A protein and the small-molecule ligand that binds it are described below.
Small molecule (SMILES): OC[C@@]1(O)CO[C@H](O)[C@@H]1O

Sequence of chain 1.A:
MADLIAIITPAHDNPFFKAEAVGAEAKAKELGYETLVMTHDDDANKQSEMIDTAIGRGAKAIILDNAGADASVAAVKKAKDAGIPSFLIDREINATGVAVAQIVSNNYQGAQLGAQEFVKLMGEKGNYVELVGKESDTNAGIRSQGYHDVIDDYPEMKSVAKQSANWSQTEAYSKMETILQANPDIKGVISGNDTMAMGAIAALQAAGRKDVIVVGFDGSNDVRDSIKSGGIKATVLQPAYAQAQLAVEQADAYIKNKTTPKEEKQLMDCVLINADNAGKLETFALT

Binding-site contacts:
Ligand atom O2 contacts residue PHE38 of chain 1.A at 4.0 Å.
Ligand atom C5 contacts residue PHE39 of chain 1.A at 4.0 Å (hydrophobic).
Ligand atom C5 contacts residue ASN36 of chain 1.A at 3.6 Å.
Ligand atom O2 contacts residue ASP112 of chain 1.A at 2.7 Å (salt-bridge).
Ligand atom O3 contacts residue GLN260 of chain 1.A at 3.7 Å.
Ligand atom O1 contacts residue ASP112 of chain 1.A at 4.0 Å.
Ligand atom C2 contacts residue ARG165 of chain 1.A at 3.9 Å.
Ligand atom O4 contacts residue ARG113 of chain 1.A at 2.9 Å (salt-bridge).
Ligand atom O4 contacts residue ASP159 of chain 1.A at 3.4 Å (salt-bridge).
Ligand atom O2 contacts residue ASN161 of chain 1.A at 3.9 Å.
Ligand atom O5 contacts residue ASP240 of chain 1.A at 2.6 Å (salt-bridge).
Ligand atom O1 contacts residue ASN161 of chain 1.A at 3.0 Å (h-bond).
Ligand atom O2 contacts residue ASP240 of chain 1.A at 4.0 Å.
Ligand atom O1 contacts residue ARG113 of chain 1.A at 3.9 Å.
Ligand atom C2 contacts residue ASP112 of chain 1.A at 3.3 Å.
Ligand atom O5 contacts residue ASN215 of chain 1.A at 2.9 Å (h-bond).
Ligand atom C5 contacts residue ASP240 of chain 1.A at 3.3 Å.
Ligand atom C1 contacts residue ARG113 of chain 1.A at 3.5 Å.
Ligand atom O5 contacts residue ASN36 of chain 1.A at 2.9 Å (h-bond).
Ligand atom O4 contacts residue PHE39 of chain 1.A at 3.7 Å.
Ligand atom C4 contacts residue ASN215 of chain 1.A at 3.9 Å.
Ligand atom O1 contacts residue ASP159 of chain 1.A at 2.7 Å (salt-bridge).
Ligand atom C2 contacts residue GLN260 of chain 1.A at 4.1 Å.
Ligand atom C1 contacts residue ASP159 of chain 1.A at 3.3 Å.
Ligand atom C5 contacts residue PHE38 of chain 1.A at 3.6 Å (hydrophobic).
Ligand atom C1 contacts residue ASP112 of chain 1.A at 3.5 Å.
Ligand atom O2 contacts residue ARG165 of chain 1.A at 2.9 Å (salt-bridge).
Ligand atom O4 contacts residue TRP189 of chain 1.A at 3.3 Å (h-bond).
Ligand atom C4 contacts residue TRP189 of chain 1.A at 3.5 Å (hydrophobic).
Ligand atom O1 contacts residue TRP189 of chain 1.A at 3.9 Å.
Ligand atom O2 contacts residue GLN260 of chain 1.A at 3.0 Å (h-bond).
Ligand atom C3 contacts residue ARG165 of chain 1.A at 4.0 Å.
Ligand atom O3 contacts residue ASN215 of chain 1.A at 3.5 Å.
Ligand atom C3 contacts residue ASP240 of chain 1.A at 3.5 Å.
Ligand atom C1 contacts residue ASN161 of chain 1.A at 4.0 Å.
Ligand atom O5 contacts residue PHE38 of chain 1.A at 4.1 Å.
Ligand atom O1 contacts residue ARG165 of chain 1.A at 3.4 Å (salt-bridge).
Ligand atom O3 contacts residue ARG165 of chain 1.A at 2.8 Å (salt-bridge).
Ligand atom O3 contacts residue ASP240 of chain 1.A at 2.6 Å (salt-bridge).
Ligand atom C1 contacts residue TRP189 of chain 1.A at 4.1 Å (hydrophobic).